Sequence of chain 1.E:
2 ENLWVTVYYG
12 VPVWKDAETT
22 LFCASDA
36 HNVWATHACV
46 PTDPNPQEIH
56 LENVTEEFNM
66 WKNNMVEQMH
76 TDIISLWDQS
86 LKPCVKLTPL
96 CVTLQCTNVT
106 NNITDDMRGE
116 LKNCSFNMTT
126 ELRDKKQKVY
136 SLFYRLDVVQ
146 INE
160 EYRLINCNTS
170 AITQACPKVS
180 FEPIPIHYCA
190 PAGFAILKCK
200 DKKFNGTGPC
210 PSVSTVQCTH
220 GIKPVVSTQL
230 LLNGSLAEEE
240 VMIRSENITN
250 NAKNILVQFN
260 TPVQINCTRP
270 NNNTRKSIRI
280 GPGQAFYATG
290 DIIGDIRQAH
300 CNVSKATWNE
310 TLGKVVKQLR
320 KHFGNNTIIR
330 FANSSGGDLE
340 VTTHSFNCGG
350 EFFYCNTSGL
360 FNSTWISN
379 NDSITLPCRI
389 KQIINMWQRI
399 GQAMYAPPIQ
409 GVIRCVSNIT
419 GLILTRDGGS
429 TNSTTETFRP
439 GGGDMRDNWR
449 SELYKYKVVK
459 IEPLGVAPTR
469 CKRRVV

A small-molecule ligand and the protein it binds are described below.
Small molecule (SMILES): CC(=O)N[C@@H]1[C@@H](O)[C@H](O)[C@@H](CO)O[C@H]1O

Binding-site contacts:
Ligand atom O5 contacts residue ASN204 of chain 1.E at 2.3 Å (h-bond).
Ligand atom C4 contacts residue ASN204 of chain 1.E at 4.2 Å.
Ligand atom C3 contacts residue ASN204 of chain 1.E at 3.9 Å.
Ligand atom C8 contacts residue LYS202 of chain 1.E at 3.8 Å.
Ligand atom N2 contacts residue ASN204 of chain 1.E at 3.1 Å (h-bond).
Ligand atom C2 contacts residue ASN204 of chain 1.E at 2.6 Å.
Ligand atom C1 contacts residue ASN204 of chain 1.E at 1.4 Å.
Ligand atom C7 contacts residue ASN204 of chain 1.E at 4.1 Å.
Ligand atom C5 contacts residue ASN204 of chain 1.E at 3.6 Å.